Sequence of chain 1.C:
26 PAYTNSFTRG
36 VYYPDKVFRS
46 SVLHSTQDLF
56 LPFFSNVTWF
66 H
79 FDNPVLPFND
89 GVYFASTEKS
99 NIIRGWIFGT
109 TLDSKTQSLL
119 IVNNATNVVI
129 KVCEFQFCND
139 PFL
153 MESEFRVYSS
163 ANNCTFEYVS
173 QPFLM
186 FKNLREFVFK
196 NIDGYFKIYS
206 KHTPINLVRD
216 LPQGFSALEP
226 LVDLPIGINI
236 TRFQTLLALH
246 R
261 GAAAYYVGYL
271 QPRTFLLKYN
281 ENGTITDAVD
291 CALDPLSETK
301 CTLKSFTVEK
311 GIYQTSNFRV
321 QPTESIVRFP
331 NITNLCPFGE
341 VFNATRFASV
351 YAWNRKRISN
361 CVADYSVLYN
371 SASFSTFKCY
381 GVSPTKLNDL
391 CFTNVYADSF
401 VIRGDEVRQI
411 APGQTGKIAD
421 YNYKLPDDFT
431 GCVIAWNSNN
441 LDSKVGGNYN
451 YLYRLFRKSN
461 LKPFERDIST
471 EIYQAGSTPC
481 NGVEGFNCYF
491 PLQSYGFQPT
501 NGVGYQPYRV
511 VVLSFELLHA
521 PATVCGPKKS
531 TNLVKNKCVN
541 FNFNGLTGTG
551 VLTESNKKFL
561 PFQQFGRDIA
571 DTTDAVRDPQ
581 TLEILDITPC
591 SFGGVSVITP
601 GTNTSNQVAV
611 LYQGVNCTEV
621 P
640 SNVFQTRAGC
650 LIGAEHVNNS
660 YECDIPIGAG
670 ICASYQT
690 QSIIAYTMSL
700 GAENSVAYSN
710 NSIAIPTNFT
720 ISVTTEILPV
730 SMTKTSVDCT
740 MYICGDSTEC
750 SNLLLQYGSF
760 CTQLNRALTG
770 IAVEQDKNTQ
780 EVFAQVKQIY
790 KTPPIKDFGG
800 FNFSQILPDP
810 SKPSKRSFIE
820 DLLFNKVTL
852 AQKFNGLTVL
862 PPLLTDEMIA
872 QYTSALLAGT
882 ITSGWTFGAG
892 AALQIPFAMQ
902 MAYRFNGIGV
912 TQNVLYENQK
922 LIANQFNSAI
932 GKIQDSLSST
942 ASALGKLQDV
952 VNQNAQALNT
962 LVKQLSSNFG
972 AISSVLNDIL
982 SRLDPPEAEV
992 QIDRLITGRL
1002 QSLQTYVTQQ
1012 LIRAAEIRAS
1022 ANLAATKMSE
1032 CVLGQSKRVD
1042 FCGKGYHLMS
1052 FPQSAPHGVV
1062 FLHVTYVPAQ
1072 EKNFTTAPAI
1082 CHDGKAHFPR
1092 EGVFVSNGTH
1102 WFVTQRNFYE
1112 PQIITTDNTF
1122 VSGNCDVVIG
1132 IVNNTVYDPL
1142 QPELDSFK

Binding-site contacts:
Ligand atom C3 contacts residue ASN657 of chain 1.C at 3.9 Å.
Ligand atom O5 contacts residue ASN657 of chain 1.C at 2.4 Å (h-bond).
Ligand atom N2 contacts residue ASN657 of chain 1.C at 3.0 Å (h-bond).
Ligand atom C4 contacts residue ASN657 of chain 1.C at 4.3 Å.
Ligand atom C8 contacts residue VAL656 of chain 1.C at 4.3 Å (hydrophobic).
Ligand atom C1 contacts residue ASN657 of chain 1.C at 1.4 Å.
Ligand atom C7 contacts residue ASN657 of chain 1.C at 3.6 Å.
Ligand atom O7 contacts residue ASN657 of chain 1.C at 3.7 Å.
Ligand atom C5 contacts residue ASN657 of chain 1.C at 3.7 Å.
Ligand atom C7 contacts residue HIS655 of chain 1.C at 4.3 Å.
Ligand atom C2 contacts residue ASN657 of chain 1.C at 2.6 Å.
Ligand atom C8 contacts residue HIS655 of chain 1.C at 3.3 Å.

The protein below binds the small molecule below.
Small molecule (SMILES): CC(=O)N[C@@H]1[C@@H](O)[C@H](O)[C@@H](CO)O[C@H]1O